Binding-site contacts:
Ligand atom C2 contacts residue NAG1 of chain 3.N at 2.9 Å.
Ligand atom O5 contacts residue NAG1 of chain 3.N at 2.5 Å (h-bond).
Ligand atom O2 contacts residue HIS2 of chain 3.B at 3.4 Å (h-bond).
Ligand atom C3 contacts residue NAG1 of chain 3.N at 4.1 Å.
Ligand atom O2 contacts residue BMA1 of chain 3.P at 3.0 Å (h-bond).
Ligand atom C2 contacts residue HIS2 of chain 3.B at 4.5 Å.
Ligand atom O6 contacts residue NAG1 of chain 3.N at 4.5 Å.
Ligand atom C3 contacts residue BMA1 of chain 3.P at 2.5 Å.
Ligand atom O3 contacts residue BMA1 of chain 3.P at 1.1 Å.
Ligand atom C5 contacts residue NAG1 of chain 3.N at 3.8 Å.
Ligand atom C4 contacts residue BMA1 of chain 3.P at 3.6 Å.
Ligand atom C1 contacts residue NAG1 of chain 3.N at 1.7 Å.
Ligand atom O4 contacts residue BMA1 of chain 3.P at 4.0 Å.
Ligand atom C2 contacts residue BMA1 of chain 3.P at 3.2 Å.
Ligand atom O2 contacts residue NAG1 of chain 3.N at 3.4 Å (h-bond).

Sequence of chain 3.B:
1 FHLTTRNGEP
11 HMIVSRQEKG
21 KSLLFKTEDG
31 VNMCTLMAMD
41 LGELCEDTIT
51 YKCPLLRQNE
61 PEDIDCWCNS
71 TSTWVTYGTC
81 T

The small molecule below binds the protein below.
Small molecule (SMILES): OC[C@H]1O[C@@H](O)[C@@H](O)[C@@H](O)[C@@H]1O